This protein binds this small molecule.
Small molecule (SMILES): CNC(=O)[C@H](Cc1ccccc1)NC(=O)[C@H](CC(C)C)[C@H](CSc1cccs1)C(=O)NO

Sequence of chain 1.A:
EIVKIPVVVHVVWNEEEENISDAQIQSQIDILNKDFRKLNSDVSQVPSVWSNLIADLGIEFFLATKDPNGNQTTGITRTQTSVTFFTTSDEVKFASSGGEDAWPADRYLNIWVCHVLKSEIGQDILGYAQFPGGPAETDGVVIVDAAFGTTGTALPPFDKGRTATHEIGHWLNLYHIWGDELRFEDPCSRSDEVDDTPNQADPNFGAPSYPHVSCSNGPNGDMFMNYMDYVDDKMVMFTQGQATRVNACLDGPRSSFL

Binding-site contacts:
Ligand atom C2 contacts residue TYR232 of chain 1.B at 3.6 Å (hydrophobic).
Ligand atom O2 contacts residue GLU169 of chain 1.B at 2.5 Å (salt-bridge).
Ligand atom C19 contacts residue ASP126 of chain 1.B at 3.6 Å.
Ligand atom C20 contacts residue GLN125 of chain 1.B at 3.9 Å.
Ligand atom C12 contacts residue TYR232 of chain 1.B at 3.8 Å (hydrophobic).
Ligand atom C11 contacts residue LEU128 of chain 1.B at 3.5 Å (hydrophobic).
Ligand atom C9 contacts residue GLU169 of chain 1.B at 3.7 Å.
Ligand atom C12 contacts residue HIS168 of chain 1.B at 3.6 Å.
Ligand atom C2 contacts residue ZN1 of chain 1.L at 3.0 Å.
Ligand atom O3 contacts residue GLY129 of chain 1.B at 3.8 Å.
Ligand atom O1 contacts residue HIS168 of chain 1.B at 3.5 Å (h-bond).
Ligand atom C2 contacts residue GLY129 of chain 1.B at 3.7 Å.
Ligand atom C16 contacts residue LEU128 of chain 1.B at 3.7 Å (hydrophobic).
Ligand atom C23 contacts residue TYR232 of chain 1.B at 3.9 Å (hydrophobic).
Ligand atom S2 contacts residue TYR232 of chain 1.B at 3.9 Å.
Ligand atom C14 contacts residue ASP126 of chain 1.B at 3.8 Å.
Ligand atom C19 contacts residue ILE127 of chain 1.B at 3.6 Å (hydrophobic).
Ligand atom N1 contacts residue ZN1 of chain 1.L at 3.0 Å.
Ligand atom C1 contacts residue GLY129 of chain 1.B at 3.4 Å.
Ligand atom N1 contacts residue GLY129 of chain 1.B at 3.0 Å (h-bond).
Ligand atom C3 contacts residue TYR232 of chain 1.B at 3.5 Å (hydrophobic).
Ligand atom N3 contacts residue ASP126 of chain 1.B at 3.1 Å (salt-bridge).
Ligand atom O3 contacts residue LEU128 of chain 1.B at 2.8 Å (h-bond).
Ligand atom C1 contacts residue TYR232 of chain 1.B at 3.9 Å (hydrophobic).
Ligand atom O3 contacts residue ILE127 of chain 1.B at 3.4 Å.
Ligand atom O1 contacts residue TYR232 of chain 1.B at 2.7 Å (h-bond).
Ligand atom O2 contacts residue HIS172 of chain 1.B at 3.1 Å.
Ligand atom O4 contacts residue LEU128 of chain 1.B at 3.9 Å.
Ligand atom C2 contacts residue GLU169 of chain 1.B at 3.8 Å.
Ligand atom O1 contacts residue ZN1 of chain 1.L at 2.2 Å.
Ligand atom O2 contacts residue HIS168 of chain 1.B at 3.4 Å (h-bond).
Ligand atom N1 contacts residue GLU169 of chain 1.B at 2.8 Å (salt-bridge).
Ligand atom O1 contacts residue HIS178 of chain 1.B at 3.1 Å (h-bond).
Ligand atom C22 contacts residue LEU184 of chain 1.A at 3.6 Å (hydrophobic).
Ligand atom C8 contacts residue TYR232 of chain 1.B at 3.8 Å (hydrophobic).
Ligand atom N3 contacts residue ILE127 of chain 1.B at 3.8 Å.
Ligand atom C21 contacts residue LEU184 of chain 1.A at 3.5 Å (hydrophobic).
Ligand atom O2 contacts residue ZN1 of chain 1.L at 2.3 Å.
Ligand atom C20 contacts residue ILE127 of chain 1.B at 3.8 Å (hydrophobic).
Ligand atom N3 contacts residue LEU128 of chain 1.B at 3.9 Å.

Sequence of chain 1.B:
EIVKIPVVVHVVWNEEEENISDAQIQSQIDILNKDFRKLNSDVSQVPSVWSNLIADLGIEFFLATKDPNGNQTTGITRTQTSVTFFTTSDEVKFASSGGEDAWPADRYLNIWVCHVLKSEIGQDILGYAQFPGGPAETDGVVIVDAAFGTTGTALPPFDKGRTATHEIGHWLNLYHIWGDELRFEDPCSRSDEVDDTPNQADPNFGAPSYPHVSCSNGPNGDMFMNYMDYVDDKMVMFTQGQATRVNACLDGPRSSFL